A small-molecule ligand and the protein it binds are described below.
Small molecule (SMILES): CC(=O)N[C@@H]1[C@@H](O)[C@H](O)[C@@H](CO)O[C@H]1O

Binding-site contacts:
Ligand atom O6 contacts residue NAG2 of chain 1.C at 1.5 Å (h-bond).
Ligand atom C4 contacts residue NAG1 of chain 1.E at 3.2 Å.
Ligand atom O6 contacts residue NAG1 of chain 1.E at 3.5 Å.
Ligand atom C2 contacts residue NAG1 of chain 1.E at 4.3 Å.
Ligand atom C6 contacts residue NAG1 of chain 1.E at 3.6 Å.
Ligand atom C5 contacts residue NAG1 of chain 1.E at 4.0 Å.
Ligand atom C5 contacts residue NAG2 of chain 1.C at 3.5 Å.
Ligand atom C6 contacts residue NAG2 of chain 1.C at 2.5 Å.
Ligand atom C3 contacts residue NAG1 of chain 1.E at 4.2 Å.
Ligand atom C4 contacts residue NAG2 of chain 1.C at 4.4 Å.
Ligand atom O4 contacts residue NAG1 of chain 1.E at 2.6 Å.
Ligand atom O3 contacts residue NAG1 of chain 1.E at 4.0 Å.
Ligand atom O5 contacts residue NAG2 of chain 1.C at 3.4 Å (h-bond).